Sequence of chain 1.C:
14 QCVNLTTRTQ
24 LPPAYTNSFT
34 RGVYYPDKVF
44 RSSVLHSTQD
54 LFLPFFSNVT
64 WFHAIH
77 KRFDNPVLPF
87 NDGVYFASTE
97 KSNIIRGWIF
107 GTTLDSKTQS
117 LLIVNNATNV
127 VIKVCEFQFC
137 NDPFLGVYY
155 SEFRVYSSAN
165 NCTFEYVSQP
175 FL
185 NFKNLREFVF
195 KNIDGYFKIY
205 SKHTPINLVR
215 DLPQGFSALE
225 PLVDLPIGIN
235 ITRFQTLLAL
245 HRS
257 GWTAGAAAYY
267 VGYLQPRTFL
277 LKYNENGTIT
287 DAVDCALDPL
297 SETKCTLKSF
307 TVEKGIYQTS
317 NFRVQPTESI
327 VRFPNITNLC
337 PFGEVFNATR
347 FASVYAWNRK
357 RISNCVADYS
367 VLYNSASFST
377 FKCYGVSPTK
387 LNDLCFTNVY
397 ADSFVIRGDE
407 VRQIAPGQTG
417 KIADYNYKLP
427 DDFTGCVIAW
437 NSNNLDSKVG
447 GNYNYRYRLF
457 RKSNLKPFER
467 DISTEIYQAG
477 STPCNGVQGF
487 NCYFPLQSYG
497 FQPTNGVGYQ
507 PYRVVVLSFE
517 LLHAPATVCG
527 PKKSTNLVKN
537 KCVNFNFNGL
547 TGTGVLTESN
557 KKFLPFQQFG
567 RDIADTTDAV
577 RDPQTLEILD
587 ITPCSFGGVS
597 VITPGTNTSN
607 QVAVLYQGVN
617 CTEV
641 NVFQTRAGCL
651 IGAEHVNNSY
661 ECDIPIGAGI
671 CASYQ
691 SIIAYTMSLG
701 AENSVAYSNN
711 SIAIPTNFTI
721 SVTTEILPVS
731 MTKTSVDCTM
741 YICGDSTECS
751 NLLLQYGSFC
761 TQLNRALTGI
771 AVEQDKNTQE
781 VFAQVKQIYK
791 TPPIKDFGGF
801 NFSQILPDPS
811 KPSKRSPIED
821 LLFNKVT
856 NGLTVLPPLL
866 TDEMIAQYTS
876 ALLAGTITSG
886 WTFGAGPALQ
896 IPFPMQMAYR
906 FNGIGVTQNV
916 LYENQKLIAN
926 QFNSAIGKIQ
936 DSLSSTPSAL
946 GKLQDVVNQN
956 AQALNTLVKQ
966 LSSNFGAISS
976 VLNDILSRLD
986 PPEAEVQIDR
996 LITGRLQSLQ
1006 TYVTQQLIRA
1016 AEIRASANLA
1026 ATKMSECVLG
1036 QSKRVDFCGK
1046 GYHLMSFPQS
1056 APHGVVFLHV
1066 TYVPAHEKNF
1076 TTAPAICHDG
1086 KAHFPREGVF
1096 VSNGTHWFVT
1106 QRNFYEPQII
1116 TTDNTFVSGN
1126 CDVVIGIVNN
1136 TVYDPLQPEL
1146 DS

Binding-site contacts:
Ligand atom C8 contacts residue LEU922 of chain 1.C at 4.1 Å (hydrophobic).
Ligand atom O6 contacts residue ASN717 of chain 1.C at 4.5 Å.
Ligand atom C3 contacts residue ASN717 of chain 1.C at 3.8 Å.
Ligand atom O4 contacts residue LEU922 of chain 1.C at 4.0 Å.
Ligand atom C1 contacts residue ASN717 of chain 1.C at 1.4 Å.
Ligand atom C5 contacts residue LEU922 of chain 1.C at 3.8 Å (hydrophobic).
Ligand atom C6 contacts residue GLN926 of chain 1.C at 3.7 Å.
Ligand atom C4 contacts residue ASN717 of chain 1.C at 4.2 Å.
Ligand atom O7 contacts residue ASN717 of chain 1.C at 3.1 Å (h-bond).
Ligand atom C7 contacts residue ASN717 of chain 1.C at 3.2 Å.
Ligand atom C6 contacts residue LEU922 of chain 1.C at 4.0 Å (hydrophobic).
Ligand atom O5 contacts residue GLN926 of chain 1.C at 4.5 Å.
Ligand atom O6 contacts residue GLN926 of chain 1.C at 3.1 Å (h-bond).
Ligand atom C7 contacts residue LEU922 of chain 1.C at 3.9 Å (hydrophobic).
Ligand atom N2 contacts residue ASN717 of chain 1.C at 2.9 Å (h-bond).
Ligand atom C5 contacts residue ASN717 of chain 1.C at 3.7 Å.
Ligand atom O5 contacts residue ASN717 of chain 1.C at 2.4 Å (h-bond).
Ligand atom C8 contacts residue GLN926 of chain 1.C at 4.5 Å.
Ligand atom C8 contacts residue ASN717 of chain 1.C at 4.4 Å.
Ligand atom O7 contacts residue LEU922 of chain 1.C at 3.4 Å.
Ligand atom C1 contacts residue LEU922 of chain 1.C at 4.3 Å (hydrophobic).
Ligand atom C2 contacts residue ASN717 of chain 1.C at 2.5 Å.
Ligand atom C4 contacts residue LEU922 of chain 1.C at 4.5 Å (hydrophobic).
Ligand atom C5 contacts residue GLN926 of chain 1.C at 4.2 Å.

This small molecule binds to this protein.
Small molecule (SMILES): CC(=O)N[C@H]1[C@H](O[C@H]2[C@H](O)[C@@H](NC(C)=O)CO[C@@H]2CO)O[C@H](CO)[C@@H](O)[C@@H]1O